Sequence of chain 1.C:
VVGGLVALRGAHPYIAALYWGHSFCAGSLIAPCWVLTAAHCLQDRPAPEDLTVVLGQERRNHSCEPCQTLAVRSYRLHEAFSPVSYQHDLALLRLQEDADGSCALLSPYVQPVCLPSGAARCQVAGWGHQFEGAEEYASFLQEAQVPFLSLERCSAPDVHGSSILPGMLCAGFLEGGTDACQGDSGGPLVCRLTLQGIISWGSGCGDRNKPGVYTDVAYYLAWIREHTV

Binding-site contacts:
Ligand atom O contacts residue GLY215 of chain 1.C at 3.1 Å (h-bond).
Ligand atom CB contacts residue SER191 of chain 1.C at 3.3 Å.
Ligand atom O contacts residue TRP214 of chain 1.C at 3.4 Å.
Ligand atom SG contacts residue ACE1 of chain 1.H at 1.8 Å.
Ligand atom O contacts residue HIS40 of chain 1.C at 3.1 Å (h-bond).
Ligand atom CD2 contacts residue SER169 of chain 1.C at 3.1 Å.
Ligand atom O contacts residue CYS187 of chain 1.C at 3.2 Å (h-bond).
Ligand atom N contacts residue VAL84 of chain 1.C at 3.4 Å (h-bond).
Ligand atom OD2 contacts residue HIS40 of chain 1.C at 3.2 Å.
Ligand atom O contacts residue ASP190 of chain 1.C at 3.0 Å (salt-bridge).
Ligand atom N contacts residue ACE1 of chain 1.H at 1.3 Å.
Ligand atom C contacts residue GLY189 of chain 1.C at 3.3 Å.
Ligand atom N contacts residue SER191 of chain 1.C at 3.3 Å (h-bond).
Ligand atom OH contacts residue HIS166 of chain 1.C at 2.9 Å (h-bond).
Ligand atom NH1 contacts residue ASP185 of chain 1.C at 2.5 Å (salt-bridge).
Ligand atom O contacts residue SER213 of chain 1.C at 3.4 Å (h-bond).
Ligand atom CB contacts residue TYR86 of chain 1.C at 3.4 Å (hydrophobic).
Ligand atom CA contacts residue ACE1 of chain 1.H at 2.5 Å.
Ligand atom C contacts residue GLN188 of chain 1.C at 3.1 Å.
Ligand atom CZ contacts residue VAL84 of chain 1.C at 3.3 Å (hydrophobic).
Ligand atom CZ contacts residue ALA186 of chain 1.C at 3.1 Å (hydrophobic).
Ligand atom CA contacts residue ACE1 of chain 1.H at 3.2 Å.
Ligand atom N contacts residue GLY215 of chain 1.C at 3.3 Å (h-bond).
Ligand atom NH2 contacts residue GLY215 of chain 1.C at 3.1 Å.
Ligand atom C contacts residue SER191 of chain 1.C at 2.9 Å.
Ligand atom NH1 contacts residue ALA186 of chain 1.C at 3.4 Å (h-bond).
Ligand atom CG contacts residue GLY189 of chain 1.C at 3.3 Å.
Ligand atom CB contacts residue ACE1 of chain 1.H at 3.1 Å.
Ligand atom O contacts residue SER191 of chain 1.C at 2.7 Å (h-bond).
Ligand atom NE contacts residue ALA186 of chain 1.C at 3.0 Å (h-bond).
Ligand atom NH1 contacts residue TRP20 of chain 1.C at 3.3 Å.
Ligand atom O contacts residue SER191 of chain 1.C at 2.7 Å (h-bond).
Ligand atom O contacts residue SER216 of chain 1.C at 3.0 Å.
Ligand atom O contacts residue GLY189 of chain 1.C at 2.7 Å (h-bond).
Ligand atom N contacts residue GLN188 of chain 1.C at 3.1 Å (h-bond).
Ligand atom CZ contacts residue ASP185 of chain 1.C at 3.3 Å.
Ligand atom NH1 contacts residue GLY225 of chain 1.C at 3.2 Å.
Ligand atom OD2 contacts residue TYR86 of chain 1.C at 2.7 Å (h-bond).
Ligand atom CB contacts residue ACE1 of chain 1.H at 2.2 Å.
Ligand atom O contacts residue GLN188 of chain 1.C at 3.2 Å.

A small-molecule ligand and the protein it binds are described below.
Small molecule (SMILES): CC(C)C[C@H](NC(=O)[C@H]1CCCC[C@@H]1NC(=O)[C@H](CCCN=C(N)N)NC(=O)[C@H](CCCN=C(N)N)NC(=O)[C@H](CC(=O)O)NC(=O)[C@H](Cc1ccc(O)cc1)NC(=O)[C@H](C)NC(=O)[C@H](Cc1ccccc1)NC(=O)[C@H](N)Cc1ccc(O)cc1)C(=O)N[C@@H](CO)C(=O)N[C@@H](CC(N)=O)C(=O)N[C@@H](CC(N)=O)C(=O)N[C@H]1CCCC[C@@H]1C(=O)N[C@@H](CCCN=C(N)N)C(=O)N[C@@H](CC(N)=O)C(=O)N[C@@H](Cc1ccc(O)cc1)C(=O)N[C@H](CS)C(=O)NCC=O